Sequence of chain 1.E:
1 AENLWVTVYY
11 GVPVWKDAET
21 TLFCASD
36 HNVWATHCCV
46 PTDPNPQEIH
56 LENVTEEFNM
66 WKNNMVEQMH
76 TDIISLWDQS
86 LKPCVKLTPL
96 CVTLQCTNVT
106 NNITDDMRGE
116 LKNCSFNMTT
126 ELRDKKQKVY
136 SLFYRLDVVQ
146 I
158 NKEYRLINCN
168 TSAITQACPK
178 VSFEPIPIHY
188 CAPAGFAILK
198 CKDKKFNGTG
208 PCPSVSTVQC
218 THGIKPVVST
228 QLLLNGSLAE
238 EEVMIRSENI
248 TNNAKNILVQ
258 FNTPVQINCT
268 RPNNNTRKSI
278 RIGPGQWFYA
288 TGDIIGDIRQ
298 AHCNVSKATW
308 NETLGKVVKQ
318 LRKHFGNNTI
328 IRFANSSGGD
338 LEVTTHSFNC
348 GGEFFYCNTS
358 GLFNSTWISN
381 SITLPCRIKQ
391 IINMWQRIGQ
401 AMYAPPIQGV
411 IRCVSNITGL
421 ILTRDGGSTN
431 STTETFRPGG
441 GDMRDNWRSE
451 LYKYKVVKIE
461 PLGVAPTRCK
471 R

A small-molecule ligand and the protein it binds are described below.
Small molecule (SMILES): CC(=O)N[C@H]1[C@H](O[C@H]2[C@H](O)[C@@H](NC(C)=O)CO[C@@H]2CO)O[C@H](CO)[C@@H](O)[C@@H]1O

Binding-site contacts:
Ligand atom C3 contacts residue HIS299 of chain 1.E at 4.1 Å.
Ligand atom C7 contacts residue ARG412 of chain 1.E at 4.0 Å.
Ligand atom C1 contacts residue ASN301 of chain 1.E at 1.5 Å.
Ligand atom O5 contacts residue ASN301 of chain 1.E at 2.4 Å (h-bond).
Ligand atom C7 contacts residue ASN301 of chain 1.E at 3.7 Å.
Ligand atom O7 contacts residue ASN301 of chain 1.E at 4.3 Å.
Ligand atom C3 contacts residue ASN301 of chain 1.E at 3.7 Å.
Ligand atom C8 contacts residue ARG412 of chain 1.E at 3.9 Å.
Ligand atom O7 contacts residue ARG412 of chain 1.E at 3.2 Å (salt-bridge).
Ligand atom C2 contacts residue ASN301 of chain 1.E at 2.4 Å.
Ligand atom C8 contacts residue THR267 of chain 1.E at 3.6 Å.
Ligand atom C7 contacts residue THR267 of chain 1.E at 4.4 Å.
Ligand atom C7 contacts residue ASN265 of chain 1.E at 4.4 Å.
Ligand atom N2 contacts residue HIS299 of chain 1.E at 3.8 Å.
Ligand atom C8 contacts residue ASN265 of chain 1.E at 3.5 Å.
Ligand atom C4 contacts residue ASN301 of chain 1.E at 4.2 Å.
Ligand atom C2 contacts residue HIS299 of chain 1.E at 4.3 Å.
Ligand atom C5 contacts residue ASN301 of chain 1.E at 3.7 Å.
Ligand atom C1 contacts residue HIS299 of chain 1.E at 4.4 Å.
Ligand atom C8 contacts residue CYS266 of chain 1.E at 4.0 Å (hydrophobic).
Ligand atom N2 contacts residue ASN301 of chain 1.E at 2.8 Å (h-bond).